A protein and the small-molecule ligand that binds it are described below.
Small molecule (SMILES): CC(=O)N[C@@H](CC1=CN=C2C=CC=CC12)C(=O)N[C@H](C(=O)N[C@@H](CC1=CN=C2C=CC=CC12)C(=O)N[C@@H](CC(N)=O)C(=O)N[C@@H](C)C(=O)N[C@@H](Cc1ccc(O)cc1)C(=O)N[C@@H](C)C(=O)N[C@@H](Cc1ccccc1)C(=O)N[C@@H](C)C(=O)N[C@@H](C)C(=O)N1CCC[C@H]1C(=O)N[C@H](C=O)CO)[C@@H](C)O

Binding-site contacts:
Ligand atom NE1 contacts residue THR103 of chain 1.C at 3.5 Å (h-bond).
Ligand atom CZ2 contacts residue GLN116 of chain 1.C at 3.3 Å.
Ligand atom NE1 contacts residue PRO105 of chain 1.C at 3.5 Å.
Ligand atom CE2 contacts residue GLN152 of chain 1.D at 3.3 Å.
Ligand atom CZ2 contacts residue LEU113 of chain 1.C at 3.5 Å (hydrophobic).
Ligand atom CD contacts residue GLU159 of chain 1.D at 3.2 Å.
Ligand atom OH contacts residue ALA182 of chain 1.D at 3.4 Å (h-bond).
Ligand atom C contacts residue GLU156 of chain 1.D at 3.3 Å.
Ligand atom CB contacts residue GLY181 of chain 1.D at 3.3 Å.
Ligand atom CE2 contacts residue ALA182 of chain 1.D at 3.5 Å (hydrophobic).
Ligand atom ND2 contacts residue GLU147 of chain 1.D at 3.3 Å.
Ligand atom CA contacts residue PHE177 of chain 1.D at 3.5 Å (hydrophobic).
Ligand atom O contacts residue ARG104 of chain 1.C at 3.2 Å.
Ligand atom CD2 contacts residue ARG104 of chain 1.C at 3.6 Å.
Ligand atom CG contacts residue ASP148 of chain 1.D at 3.5 Å.
Ligand atom CA contacts residue GLU156 of chain 1.D at 3.1 Å.
Ligand atom CA contacts residue HIS151 of chain 1.D at 3.4 Å.
Ligand atom CE3 contacts residue LEU131 of chain 1.C at 3.5 Å (hydrophobic).
Ligand atom CB contacts residue GLU156 of chain 1.D at 3.2 Å.
Ligand atom N contacts residue GLU156 of chain 1.D at 2.7 Å (salt-bridge).
Ligand atom CD2 contacts residue GLN152 of chain 1.D at 3.0 Å.
Ligand atom CB contacts residue ALA182 of chain 1.D at 3.4 Å (hydrophobic).
Ligand atom CA contacts residue ARG104 of chain 1.C at 3.5 Å.
Ligand atom CE2 contacts residue PRO105 of chain 1.C at 3.4 Å (hydrophobic).
Ligand atom CZ contacts residue GLN152 of chain 1.D at 3.6 Å.
Ligand atom CH3 contacts residue LEU60 of chain 1.C at 3.3 Å (hydrophobic).
Ligand atom ND2 contacts residue HIS139 of chain 1.C at 3.1 Å (h-bond).
Ligand atom CD1 contacts residue GLN152 of chain 1.D at 3.4 Å.
Ligand atom O contacts residue SER135 of chain 1.C at 3.2 Å.
Ligand atom CD1 contacts residue ILE174 of chain 1.D at 3.5 Å (hydrophobic).
Ligand atom CD2 contacts residue PRO105 of chain 1.C at 3.4 Å (hydrophobic).
Ligand atom O contacts residue HIS139 of chain 1.C at 3.1 Å.
Ligand atom NE1 contacts residue GLN116 of chain 1.C at 3.5 Å (h-bond).
Ligand atom OG1 contacts residue GLU147 of chain 1.D at 2.6 Å (salt-bridge).
Ligand atom ND2 contacts residue ASP148 of chain 1.D at 2.6 Å (salt-bridge).
Ligand atom CG contacts residue GLN152 of chain 1.D at 3.1 Å.
Ligand atom O contacts residue THR160 of chain 1.D at 2.6 Å (h-bond).
Ligand atom O contacts residue LYS155 of chain 1.D at 3.4 Å.
Ligand atom O contacts residue LEU60 of chain 1.C at 3.4 Å.
Ligand atom O contacts residue PHE177 of chain 1.D at 3.1 Å.

Sequence of chain 1.D:
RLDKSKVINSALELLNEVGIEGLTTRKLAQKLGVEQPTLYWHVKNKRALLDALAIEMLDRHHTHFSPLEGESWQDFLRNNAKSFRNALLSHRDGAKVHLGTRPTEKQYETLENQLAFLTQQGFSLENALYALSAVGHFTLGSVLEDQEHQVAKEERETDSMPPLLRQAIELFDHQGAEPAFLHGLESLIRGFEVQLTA

Sequence of chain 1.C:
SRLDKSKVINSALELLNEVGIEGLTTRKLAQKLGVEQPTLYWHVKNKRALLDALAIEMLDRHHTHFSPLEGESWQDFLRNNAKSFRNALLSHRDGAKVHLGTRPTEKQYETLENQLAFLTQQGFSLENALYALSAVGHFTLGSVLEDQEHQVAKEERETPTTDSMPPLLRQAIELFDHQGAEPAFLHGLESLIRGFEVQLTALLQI